This protein binds this small molecule.
Small molecule (SMILES): CC(=O)N[C@H]1[C@H](O[C@H]2[C@H](O)[C@@H](NC(C)=O)CO[C@@H]2CO)O[C@H](CO)[C@@H](O)[C@@H]1O

Sequence of chain 1.B:
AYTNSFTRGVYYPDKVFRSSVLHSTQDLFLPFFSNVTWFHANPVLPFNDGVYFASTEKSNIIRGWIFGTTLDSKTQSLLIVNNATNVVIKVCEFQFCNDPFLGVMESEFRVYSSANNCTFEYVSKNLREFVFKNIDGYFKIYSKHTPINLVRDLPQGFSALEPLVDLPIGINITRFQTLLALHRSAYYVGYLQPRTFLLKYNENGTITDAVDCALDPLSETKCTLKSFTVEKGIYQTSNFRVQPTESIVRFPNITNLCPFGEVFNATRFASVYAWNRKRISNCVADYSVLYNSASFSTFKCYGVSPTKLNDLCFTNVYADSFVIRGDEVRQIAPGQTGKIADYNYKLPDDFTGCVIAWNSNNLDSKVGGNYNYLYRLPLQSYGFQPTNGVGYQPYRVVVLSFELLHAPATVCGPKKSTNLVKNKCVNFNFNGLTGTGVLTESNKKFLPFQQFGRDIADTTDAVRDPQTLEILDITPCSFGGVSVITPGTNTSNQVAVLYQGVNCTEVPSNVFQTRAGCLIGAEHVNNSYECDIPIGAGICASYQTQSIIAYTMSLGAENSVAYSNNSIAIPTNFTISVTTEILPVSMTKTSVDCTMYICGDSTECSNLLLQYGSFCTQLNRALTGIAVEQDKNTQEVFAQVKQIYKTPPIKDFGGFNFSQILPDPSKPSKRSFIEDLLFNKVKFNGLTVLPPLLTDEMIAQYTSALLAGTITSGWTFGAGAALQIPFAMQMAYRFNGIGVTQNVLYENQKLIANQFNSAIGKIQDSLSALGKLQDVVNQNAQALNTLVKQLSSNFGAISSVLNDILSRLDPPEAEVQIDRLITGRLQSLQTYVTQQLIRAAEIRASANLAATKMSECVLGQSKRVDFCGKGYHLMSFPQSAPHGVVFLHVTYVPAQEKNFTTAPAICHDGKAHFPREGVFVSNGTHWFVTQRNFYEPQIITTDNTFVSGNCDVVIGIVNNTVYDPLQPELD

Binding-site contacts:
Ligand atom C7 contacts residue ASN1098 of chain 1.B at 3.4 Å.
Ligand atom C5 contacts residue ASN1098 of chain 1.B at 3.6 Å.
Ligand atom O5 contacts residue PHE1103 of chain 1.B at 4.0 Å.
Ligand atom O5 contacts residue ASN1098 of chain 1.B at 2.3 Å (h-bond).
Ligand atom N2 contacts residue ASN1098 of chain 1.B at 3.0 Å (h-bond).
Ligand atom O7 contacts residue ASN1098 of chain 1.B at 3.5 Å (h-bond).
Ligand atom C3 contacts residue THR1100 of chain 1.B at 4.3 Å.
Ligand atom C4 contacts residue HIS1101 of chain 1.B at 4.1 Å.
Ligand atom C2 contacts residue ASN1098 of chain 1.B at 2.5 Å.
Ligand atom O5 contacts residue HIS1101 of chain 1.B at 4.1 Å.
Ligand atom C1 contacts residue HIS1101 of chain 1.B at 3.6 Å.
Ligand atom C3 contacts residue HIS1101 of chain 1.B at 3.8 Å.
Ligand atom O6 contacts residue PHE1103 of chain 1.B at 3.9 Å.
Ligand atom C3 contacts residue ASN1098 of chain 1.B at 3.8 Å.
Ligand atom C5 contacts residue HIS1101 of chain 1.B at 3.7 Å.
Ligand atom C5 contacts residue PHE1103 of chain 1.B at 4.4 Å (hydrophobic).
Ligand atom C4 contacts residue ASN1098 of chain 1.B at 4.2 Å.
Ligand atom O4 contacts residue HIS1101 of chain 1.B at 3.5 Å.
Ligand atom N2 contacts residue HIS1101 of chain 1.B at 4.4 Å.
Ligand atom C8 contacts residue THR1100 of chain 1.B at 4.2 Å.
Ligand atom C6 contacts residue PHE1103 of chain 1.B at 4.3 Å (hydrophobic).
Ligand atom C2 contacts residue THR1100 of chain 1.B at 4.3 Å.
Ligand atom C2 contacts residue HIS1101 of chain 1.B at 4.2 Å.
Ligand atom C8 contacts residue ASN1098 of chain 1.B at 3.4 Å.
Ligand atom C7 contacts residue THR1100 of chain 1.B at 4.3 Å.
Ligand atom C1 contacts residue ASN1098 of chain 1.B at 1.4 Å.
Ligand atom C1 contacts residue THR1100 of chain 1.B at 4.4 Å.
Ligand atom C8 contacts residue GLY1099 of chain 1.B at 4.3 Å.
Ligand atom N2 contacts residue THR1100 of chain 1.B at 3.5 Å (h-bond).